Binding-site contacts:
Ligand atom C4 contacts residue ASN106 of chain 1.A at 4.1 Å.
Ligand atom C3 contacts residue ASN106 of chain 1.A at 3.6 Å.
Ligand atom O7 contacts residue ILE80 of chain 1.A at 4.5 Å.
Ligand atom C5 contacts residue ASN106 of chain 1.A at 3.6 Å.
Ligand atom C2 contacts residue ASN106 of chain 1.A at 2.2 Å.
Ligand atom C7 contacts residue ASN106 of chain 1.A at 3.3 Å.
Ligand atom C8 contacts residue ILE80 of chain 1.A at 4.1 Å (hydrophobic).
Ligand atom O5 contacts residue ASN106 of chain 1.A at 2.4 Å (h-bond).
Ligand atom C8 contacts residue GLY161 of chain 1.A at 3.5 Å.
Ligand atom O7 contacts residue GLN160 of chain 1.A at 4.4 Å.
Ligand atom O7 contacts residue ASN106 of chain 1.A at 3.3 Å (h-bond).
Ligand atom N2 contacts residue ASN106 of chain 1.A at 2.8 Å (h-bond).
Ligand atom C8 contacts residue GLU162 of chain 1.A at 3.3 Å.
Ligand atom C1 contacts residue ASN106 of chain 1.A at 1.4 Å.

A small-molecule ligand and the protein it binds are described below.
Small molecule (SMILES): CC(=O)N[C@@H]1[C@@H](O)[C@H](O)[C@@H](CO)O[C@H]1O

Sequence of chain 1.A:
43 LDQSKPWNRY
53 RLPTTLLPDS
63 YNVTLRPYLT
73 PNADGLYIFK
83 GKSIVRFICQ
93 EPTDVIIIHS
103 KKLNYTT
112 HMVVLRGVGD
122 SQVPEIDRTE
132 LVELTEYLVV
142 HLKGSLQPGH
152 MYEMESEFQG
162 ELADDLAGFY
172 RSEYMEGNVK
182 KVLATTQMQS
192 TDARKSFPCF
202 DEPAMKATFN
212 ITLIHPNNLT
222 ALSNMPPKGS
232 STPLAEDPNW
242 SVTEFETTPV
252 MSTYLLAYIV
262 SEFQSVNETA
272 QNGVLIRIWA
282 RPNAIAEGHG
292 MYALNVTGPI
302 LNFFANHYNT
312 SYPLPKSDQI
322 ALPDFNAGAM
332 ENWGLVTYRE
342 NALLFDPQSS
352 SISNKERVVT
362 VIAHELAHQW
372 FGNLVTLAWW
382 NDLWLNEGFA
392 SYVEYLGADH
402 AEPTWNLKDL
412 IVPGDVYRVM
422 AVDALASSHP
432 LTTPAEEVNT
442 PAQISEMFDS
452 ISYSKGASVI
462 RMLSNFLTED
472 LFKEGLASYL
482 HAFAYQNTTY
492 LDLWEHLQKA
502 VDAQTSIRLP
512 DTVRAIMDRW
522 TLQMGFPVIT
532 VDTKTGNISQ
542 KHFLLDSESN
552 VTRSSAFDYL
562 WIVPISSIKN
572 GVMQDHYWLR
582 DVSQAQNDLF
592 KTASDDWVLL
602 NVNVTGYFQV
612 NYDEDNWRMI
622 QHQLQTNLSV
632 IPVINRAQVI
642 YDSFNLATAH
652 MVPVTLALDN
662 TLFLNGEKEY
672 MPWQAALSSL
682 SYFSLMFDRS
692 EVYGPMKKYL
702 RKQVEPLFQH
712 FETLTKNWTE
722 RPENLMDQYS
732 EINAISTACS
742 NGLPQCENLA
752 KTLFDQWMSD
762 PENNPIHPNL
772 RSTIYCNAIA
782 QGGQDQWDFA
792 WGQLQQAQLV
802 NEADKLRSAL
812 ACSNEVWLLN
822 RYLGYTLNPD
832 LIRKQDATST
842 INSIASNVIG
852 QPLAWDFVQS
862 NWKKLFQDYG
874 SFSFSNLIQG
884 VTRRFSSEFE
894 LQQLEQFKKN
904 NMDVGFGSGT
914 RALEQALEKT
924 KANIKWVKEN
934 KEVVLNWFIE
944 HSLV